Binding-site contacts:
Ligand atom O25 contacts residue ARG156 of chain 1.P at 3.0 Å (salt-bridge).
Ligand atom C13 contacts residue LEU160 of chain 1.P at 4.5 Å (hydrophobic).
Ligand atom O7 contacts residue GLN161 of chain 1.P at 3.9 Å.
Ligand atom C4 contacts residue PHE164 of chain 1.P at 4.4 Å (hydrophobic).
Ligand atom C18 contacts residue LEU160 of chain 1.P at 3.7 Å (hydrophobic).
Ligand atom C6 contacts residue PHE164 of chain 1.P at 4.1 Å (hydrophobic).
Ligand atom O25 contacts residue PHE1 of chain 1.W at 3.2 Å (h-bond).
Ligand atom C19 contacts residue PHE164 of chain 1.P at 3.4 Å (hydrophobic).
Ligand atom C15 contacts residue LEU160 of chain 1.P at 4.2 Å (hydrophobic).
Ligand atom C23 contacts residue ARG156 of chain 1.P at 3.2 Å.
Ligand atom C19 contacts residue PHE219 of chain 1.P at 4.0 Å (hydrophobic).
Ligand atom C16 contacts residue LYS157 of chain 1.P at 4.0 Å.
Ligand atom C15 contacts residue LYS157 of chain 1.P at 3.9 Å.
Ligand atom C18 contacts residue LEU223 of chain 1.P at 3.5 Å (hydrophobic).
Ligand atom C7 contacts residue GLN161 of chain 1.P at 4.0 Å.
Ligand atom O26 contacts residue PHE1 of chain 1.W at 3.4 Å (h-bond).
Ligand atom C14 contacts residue LEU160 of chain 1.P at 4.1 Å (hydrophobic).
Ligand atom C6 contacts residue GLN161 of chain 1.P at 3.9 Å.
Ligand atom C24 contacts residue PHE1 of chain 1.W at 3.8 Å (hydrophobic).
Ligand atom C24 contacts residue ARG156 of chain 1.P at 3.4 Å.
Ligand atom C16 contacts residue LEU160 of chain 1.P at 4.4 Å (hydrophobic).
Ligand atom O26 contacts residue ARG156 of chain 1.P at 3.9 Å.
Ligand atom C5 contacts residue PHE164 of chain 1.P at 3.9 Å (hydrophobic).
Ligand atom C6 contacts residue LEU160 of chain 1.P at 4.4 Å (hydrophobic).

Sequence of chain 1.W:
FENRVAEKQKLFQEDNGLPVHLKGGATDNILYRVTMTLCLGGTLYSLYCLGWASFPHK

Sequence of chain 1.P:
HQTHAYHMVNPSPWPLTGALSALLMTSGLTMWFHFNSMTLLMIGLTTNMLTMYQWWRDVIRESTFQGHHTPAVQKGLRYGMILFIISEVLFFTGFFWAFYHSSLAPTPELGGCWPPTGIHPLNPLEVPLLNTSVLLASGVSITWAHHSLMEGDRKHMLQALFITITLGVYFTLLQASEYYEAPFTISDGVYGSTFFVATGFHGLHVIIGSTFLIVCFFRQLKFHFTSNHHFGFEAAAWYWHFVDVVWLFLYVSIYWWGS

This small molecule binds to this protein.
Small molecule (SMILES): C[C@H](CCC(=O)O)[C@H]1CC[C@H]2[C@@H]3[C@H](O)C[C@@H]4C[C@H](O)CC[C@]4(C)[C@H]3C[C@H](O)[C@]12C